A protein and the small-molecule ligand that binds it are described below.
Small molecule (SMILES): CC(=O)N[C@H]1[C@H](O[C@H]2[C@H](O)[C@@H](NC(C)=O)CO[C@@H]2CO)O[C@H](CO)[C@@H](O[C@@H]2O[C@H](CO)[C@@H](O)[C@H](O)[C@@H]2O)[C@@H]1O

Binding-site contacts:
Ligand atom C8 contacts residue SER252 of chain 39.E at 3.4 Å.
Ligand atom C7 contacts residue SER252 of chain 39.E at 3.5 Å.
Ligand atom C4 contacts residue MET223 of chain 39.E at 4.0 Å (hydrophobic).
Ligand atom C3 contacts residue ASN225 of chain 39.E at 3.8 Å.
Ligand atom O6 contacts residue ASP283 of chain 39.E at 3.8 Å.
Ligand atom O7 contacts residue ASN225 of chain 39.E at 2.9 Å (h-bond).
Ligand atom N2 contacts residue MET223 of chain 39.E at 3.8 Å.
Ligand atom C6 contacts residue LYS220 of chain 39.E at 4.0 Å.
Ligand atom O6 contacts residue TYR243 of chain 39.E at 4.0 Å.
Ligand atom O7 contacts residue ARG251 of chain 39.E at 4.3 Å.
Ligand atom O5 contacts residue ASN225 of chain 39.E at 2.3 Å (h-bond).
Ligand atom C8 contacts residue ARG251 of chain 39.E at 3.5 Å.
Ligand atom O4 contacts residue LYS220 of chain 39.E at 4.2 Å.
Ligand atom O7 contacts residue SER252 of chain 39.E at 2.9 Å (h-bond).
Ligand atom C5 contacts residue ASN225 of chain 39.E at 3.6 Å.
Ligand atom O7 contacts residue LYS220 of chain 39.E at 4.0 Å.
Ligand atom N2 contacts residue ASN225 of chain 39.E at 3.0 Å (h-bond).
Ligand atom C5 contacts residue LYS220 of chain 39.E at 4.0 Å.
Ligand atom C1 contacts residue LYS220 of chain 39.E at 4.0 Å.
Ligand atom C5 contacts residue MET223 of chain 39.E at 4.0 Å (hydrophobic).
Ligand atom C8 contacts residue MET223 of chain 39.E at 3.3 Å (hydrophobic).
Ligand atom C2 contacts residue ASP283 of chain 39.E at 3.8 Å.
Ligand atom C4 contacts residue LYS220 of chain 39.E at 3.4 Å.
Ligand atom O3 contacts residue ASP283 of chain 39.E at 4.3 Å.
Ligand atom C2 contacts residue LYS220 of chain 39.E at 3.8 Å.
Ligand atom N2 contacts residue LYS220 of chain 39.E at 4.1 Å.
Ligand atom C1 contacts residue ASN225 of chain 39.E at 1.4 Å.
Ligand atom C3 contacts residue LYS220 of chain 39.E at 4.1 Å.
Ligand atom O3 contacts residue LYS220 of chain 39.E at 3.8 Å.
Ligand atom C7 contacts residue ARG251 of chain 39.E at 4.0 Å.
Ligand atom C7 contacts residue ASN225 of chain 39.E at 3.2 Å.
Ligand atom C4 contacts residue ASN225 of chain 39.E at 4.2 Å.
Ligand atom C3 contacts residue MET223 of chain 39.E at 3.7 Å (hydrophobic).
Ligand atom O5 contacts residue LYS220 of chain 39.E at 3.4 Å.
Ligand atom O7 contacts residue MET223 of chain 39.E at 3.5 Å.
Ligand atom C7 contacts residue MET223 of chain 39.E at 3.6 Å (hydrophobic).
Ligand atom C6 contacts residue ASP283 of chain 39.E at 3.8 Å.
Ligand atom C1 contacts residue LYS220 of chain 39.E at 4.2 Å.
Ligand atom C2 contacts residue ASN225 of chain 39.E at 2.5 Å.
Ligand atom O4 contacts residue MET223 of chain 39.E at 3.7 Å.

Sequence of chain 39.E:
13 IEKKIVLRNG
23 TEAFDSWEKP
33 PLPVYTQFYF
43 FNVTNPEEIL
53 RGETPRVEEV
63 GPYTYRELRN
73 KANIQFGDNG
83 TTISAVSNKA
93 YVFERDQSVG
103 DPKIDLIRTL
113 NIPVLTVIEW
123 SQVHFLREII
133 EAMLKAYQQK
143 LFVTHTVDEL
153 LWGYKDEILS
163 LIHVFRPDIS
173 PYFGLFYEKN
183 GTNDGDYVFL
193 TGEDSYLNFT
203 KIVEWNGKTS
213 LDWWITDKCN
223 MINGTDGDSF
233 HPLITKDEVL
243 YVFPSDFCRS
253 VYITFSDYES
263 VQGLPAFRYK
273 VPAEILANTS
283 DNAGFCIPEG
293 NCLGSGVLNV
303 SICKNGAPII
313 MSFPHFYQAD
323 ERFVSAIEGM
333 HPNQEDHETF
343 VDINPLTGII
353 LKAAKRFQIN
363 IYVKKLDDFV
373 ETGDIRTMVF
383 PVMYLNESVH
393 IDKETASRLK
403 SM